Sequence of chain 1.A:
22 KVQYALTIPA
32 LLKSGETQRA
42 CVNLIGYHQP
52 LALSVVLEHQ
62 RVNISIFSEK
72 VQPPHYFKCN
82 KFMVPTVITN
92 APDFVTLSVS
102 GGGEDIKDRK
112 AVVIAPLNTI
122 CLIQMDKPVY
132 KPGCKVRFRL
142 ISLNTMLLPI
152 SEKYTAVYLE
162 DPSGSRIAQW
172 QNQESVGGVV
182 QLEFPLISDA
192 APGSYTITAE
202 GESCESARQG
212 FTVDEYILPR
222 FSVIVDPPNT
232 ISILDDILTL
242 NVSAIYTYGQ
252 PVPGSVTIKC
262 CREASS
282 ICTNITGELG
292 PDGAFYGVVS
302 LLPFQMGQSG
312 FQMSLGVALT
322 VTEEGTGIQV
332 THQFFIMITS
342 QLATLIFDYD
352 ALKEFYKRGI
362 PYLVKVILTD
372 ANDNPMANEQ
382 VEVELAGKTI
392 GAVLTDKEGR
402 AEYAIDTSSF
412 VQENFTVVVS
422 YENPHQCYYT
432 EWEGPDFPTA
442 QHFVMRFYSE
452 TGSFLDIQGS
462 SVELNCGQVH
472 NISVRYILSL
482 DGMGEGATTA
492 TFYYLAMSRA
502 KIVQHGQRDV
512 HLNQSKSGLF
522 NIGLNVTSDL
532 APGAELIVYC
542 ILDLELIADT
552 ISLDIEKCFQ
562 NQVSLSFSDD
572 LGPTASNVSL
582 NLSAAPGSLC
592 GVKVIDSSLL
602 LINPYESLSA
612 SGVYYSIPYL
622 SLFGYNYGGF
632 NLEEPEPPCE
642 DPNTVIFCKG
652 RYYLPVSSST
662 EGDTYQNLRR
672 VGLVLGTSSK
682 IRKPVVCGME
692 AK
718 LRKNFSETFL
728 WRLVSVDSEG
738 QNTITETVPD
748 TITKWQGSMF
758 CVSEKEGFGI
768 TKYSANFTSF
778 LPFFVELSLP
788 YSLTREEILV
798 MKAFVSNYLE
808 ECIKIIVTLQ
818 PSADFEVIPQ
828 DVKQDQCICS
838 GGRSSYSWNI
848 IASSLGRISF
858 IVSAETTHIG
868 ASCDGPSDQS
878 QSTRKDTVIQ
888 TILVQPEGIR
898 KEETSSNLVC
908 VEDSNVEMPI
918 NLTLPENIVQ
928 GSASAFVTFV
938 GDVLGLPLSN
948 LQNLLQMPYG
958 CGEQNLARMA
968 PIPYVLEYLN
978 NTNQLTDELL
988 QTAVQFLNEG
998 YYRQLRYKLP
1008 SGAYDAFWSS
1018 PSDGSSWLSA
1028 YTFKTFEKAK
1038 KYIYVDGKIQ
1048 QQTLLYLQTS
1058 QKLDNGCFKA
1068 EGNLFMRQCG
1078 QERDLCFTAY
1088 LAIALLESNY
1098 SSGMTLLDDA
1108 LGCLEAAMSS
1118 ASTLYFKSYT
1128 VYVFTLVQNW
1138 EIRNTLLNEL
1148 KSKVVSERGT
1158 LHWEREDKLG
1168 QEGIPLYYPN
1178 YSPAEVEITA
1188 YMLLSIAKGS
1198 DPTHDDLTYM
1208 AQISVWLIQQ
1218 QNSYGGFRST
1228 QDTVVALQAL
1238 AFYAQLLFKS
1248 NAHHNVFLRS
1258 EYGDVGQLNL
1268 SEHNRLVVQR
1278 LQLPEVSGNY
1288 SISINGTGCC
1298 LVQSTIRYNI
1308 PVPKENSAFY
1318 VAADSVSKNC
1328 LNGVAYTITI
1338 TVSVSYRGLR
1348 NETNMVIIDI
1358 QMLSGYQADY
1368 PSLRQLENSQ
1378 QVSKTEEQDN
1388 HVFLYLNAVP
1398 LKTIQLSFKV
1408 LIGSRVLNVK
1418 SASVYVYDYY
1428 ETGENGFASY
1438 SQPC

A protein and the small-molecule ligand that binds it are described below.
Small molecule (SMILES): CC(=O)N[C@@H]1[C@@H](O)[C@H](O)[C@@H](CO)O[C@H]1O

Binding-site contacts:
Ligand atom C1 contacts residue ASN1348 of chain 1.A at 1.4 Å.
Ligand atom C3 contacts residue ASN1348 of chain 1.A at 3.6 Å.
Ligand atom C7 contacts residue ASN1348 of chain 1.A at 4.1 Å.
Ligand atom O5 contacts residue ASN1348 of chain 1.A at 2.3 Å (h-bond).
Ligand atom C5 contacts residue ASN1348 of chain 1.A at 3.6 Å.
Ligand atom N2 contacts residue LEU1166 of chain 1.A at 4.0 Å.
Ligand atom C4 contacts residue ASN1348 of chain 1.A at 4.2 Å.
Ligand atom C1 contacts residue GLU1349 of chain 1.A at 4.3 Å.
Ligand atom C1 contacts residue LEU1166 of chain 1.A at 4.5 Å (hydrophobic).
Ligand atom C6 contacts residue GLU1349 of chain 1.A at 3.8 Å.
Ligand atom C5 contacts residue GLU1349 of chain 1.A at 3.8 Å.
Ligand atom N2 contacts residue ASN1348 of chain 1.A at 3.3 Å (h-bond).
Ligand atom O3 contacts residue ASN1348 of chain 1.A at 3.8 Å.
Ligand atom C2 contacts residue ASN1348 of chain 1.A at 2.4 Å.
Ligand atom C2 contacts residue LEU1166 of chain 1.A at 3.8 Å (hydrophobic).
Ligand atom O7 contacts residue ASN1348 of chain 1.A at 4.2 Å.
Ligand atom O5 contacts residue GLU1349 of chain 1.A at 3.8 Å.
Ligand atom O6 contacts residue GLU1349 of chain 1.A at 4.2 Å.